Sequence of chain 1.A:
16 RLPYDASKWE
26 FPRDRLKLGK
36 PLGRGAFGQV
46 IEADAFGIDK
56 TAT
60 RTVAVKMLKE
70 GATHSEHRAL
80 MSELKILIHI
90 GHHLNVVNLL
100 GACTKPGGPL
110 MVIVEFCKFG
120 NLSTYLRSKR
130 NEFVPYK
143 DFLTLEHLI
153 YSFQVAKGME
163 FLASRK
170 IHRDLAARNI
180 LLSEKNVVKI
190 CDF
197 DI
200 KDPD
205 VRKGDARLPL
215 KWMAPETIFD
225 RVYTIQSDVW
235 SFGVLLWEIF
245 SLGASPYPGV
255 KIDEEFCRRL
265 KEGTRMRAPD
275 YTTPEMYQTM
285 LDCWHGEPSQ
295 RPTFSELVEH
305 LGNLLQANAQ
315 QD

Binding-site contacts:
Ligand atom C23 contacts residue GLY119 of chain 1.A at 3.9 Å.
Ligand atom O25 contacts residue VAL96 of chain 1.A at 3.5 Å.
Ligand atom O10 contacts residue CYS116 of chain 1.A at 2.9 Å (h-bond).
Ligand atom C16 contacts residue CYS190 of chain 1.A at 3.7 Å (hydrophobic).
Ligand atom C15 contacts residue LEU37 of chain 1.A at 3.9 Å (hydrophobic).
Ligand atom O26 contacts residue CYS190 of chain 1.A at 3.6 Å.
Ligand atom C21 contacts residue LYS65 of chain 1.A at 3.8 Å.
Ligand atom C11 contacts residue VAL113 of chain 1.A at 3.5 Å (hydrophobic).
Ligand atom C32 contacts residue LEU37 of chain 1.A at 3.9 Å (hydrophobic).
Ligand atom C5 contacts residue LEU180 of chain 1.A at 3.6 Å (hydrophobic).
Ligand atom C17 contacts residue GLY38 of chain 1.A at 3.9 Å.
Ligand atom N8 contacts residue LEU37 of chain 1.A at 3.9 Å.
Ligand atom C19 contacts residue CYS116 of chain 1.A at 3.2 Å (hydrophobic).
Ligand atom C17 contacts residue LEU37 of chain 1.A at 3.9 Å (hydrophobic).
Ligand atom O26 contacts residue LYS65 of chain 1.A at 2.8 Å (salt-bridge).
Ligand atom C36 contacts residue PHE115 of chain 1.A at 3.9 Å (hydrophobic).
Ligand atom C2 contacts residue LEU180 of chain 1.A at 3.7 Å (hydrophobic).
Ligand atom C13 contacts residue LEU37 of chain 1.A at 3.7 Å (hydrophobic).
Ligand atom N9 contacts residue ALA63 of chain 1.A at 3.6 Å.
Ligand atom C12 contacts residue CYS190 of chain 1.A at 3.7 Å (hydrophobic).
Ligand atom C23 contacts residue LYS117 of chain 1.A at 3.4 Å.
Ligand atom C5 contacts residue GLU114 of chain 1.A at 3.8 Å.
Ligand atom C23 contacts residue CYS116 of chain 1.A at 3.9 Å (hydrophobic).
Ligand atom C19 contacts residue GLY119 of chain 1.A at 3.9 Å.
Ligand atom C36 contacts residue GLU47 of chain 1.A at 3.9 Å.
Ligand atom C11 contacts residue VAL96 of chain 1.A at 3.7 Å (hydrophobic).
Ligand atom N9 contacts residue LEU180 of chain 1.A at 3.8 Å.
Ligand atom C21 contacts residue CYS190 of chain 1.A at 3.7 Å (hydrophobic).
Ligand atom C31 contacts residue LYS117 of chain 1.A at 3.9 Å.
Ligand atom C38 contacts residue GLU47 of chain 1.A at 3.5 Å.
Ligand atom C19 contacts residue PHE115 of chain 1.A at 3.9 Å (hydrophobic).
Ligand atom O10 contacts residue PHE115 of chain 1.A at 3.5 Å.
Ligand atom N9 contacts residue GLU114 of chain 1.A at 2.9 Å (salt-bridge).
Ligand atom C37 contacts residue GLU47 of chain 1.A at 3.5 Å.
Ligand atom O25 contacts residue VAL113 of chain 1.A at 3.4 Å.
Ligand atom C4 contacts residue GLU114 of chain 1.A at 3.9 Å.
Ligand atom C35 contacts residue GLU47 of chain 1.A at 3.6 Å.
Ligand atom N39 contacts residue GLU47 of chain 1.A at 3.2 Å (salt-bridge).
Ligand atom C4 contacts residue CYS116 of chain 1.A at 3.7 Å (hydrophobic).
Ligand atom C1 contacts residue LEU180 of chain 1.A at 3.9 Å (hydrophobic).

A protein and the small-molecule ligand that binds it are described below.
Small molecule (SMILES): COC(=O)c1ccc2c(c1)NC(=O)/C2=C(\Nc1ccc(N(C)C(=O)CN2CCN(C)CC2)cc1)c1ccccc1